A small-molecule ligand and the protein it binds are described below.
Small molecule (SMILES): O=c1ccn([C@@H]2O[C@H](CO[P](=O)(O)O[P](=O)(O)O[C@H]3O[C@H](CO)[C@H](O)[C@H](O)[C@H]3O)[C@@H](O)[C@H]2O)c(=O)[nH]1

Sequence of chain 1.C:
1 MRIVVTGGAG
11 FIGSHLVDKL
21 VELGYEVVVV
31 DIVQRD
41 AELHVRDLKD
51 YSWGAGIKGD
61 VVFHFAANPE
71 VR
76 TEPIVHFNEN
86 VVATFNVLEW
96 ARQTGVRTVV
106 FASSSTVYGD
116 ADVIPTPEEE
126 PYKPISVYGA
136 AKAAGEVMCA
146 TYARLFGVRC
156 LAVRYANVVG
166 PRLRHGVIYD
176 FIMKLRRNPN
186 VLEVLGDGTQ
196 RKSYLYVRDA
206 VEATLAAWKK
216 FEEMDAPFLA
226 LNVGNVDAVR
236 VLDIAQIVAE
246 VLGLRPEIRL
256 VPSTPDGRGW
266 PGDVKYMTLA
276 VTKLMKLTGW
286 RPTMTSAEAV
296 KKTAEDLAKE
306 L

Binding-site contacts:
Ligand atom O2B contacts residue TRP265 of chain 1.C at 3.5 Å.
Ligand atom PA contacts residue LYS197 of chain 1.C at 3.7 Å.
Ligand atom O5' contacts residue THR111 of chain 1.C at 3.6 Å.
Ligand atom O4' contacts residue TYR133 of chain 1.C at 3.3 Å (h-bond).
Ligand atom O2 contacts residue LEU190 of chain 1.C at 3.0 Å (h-bond).
Ligand atom C2D contacts residue TRP265 of chain 1.C at 3.2 Å (hydrophobic).
Ligand atom C3D contacts residue ASP268 of chain 1.C at 3.4 Å.
Ligand atom C6 contacts residue TRP265 of chain 1.C at 3.7 Å (hydrophobic).
Ligand atom O2' contacts residue ASN162 of chain 1.C at 2.9 Å (h-bond).
Ligand atom O2A contacts residue ASN162 of chain 1.C at 3.0 Å (h-bond).
Ligand atom O1A contacts residue LYS197 of chain 1.C at 3.0 Å (salt-bridge).
Ligand atom O6' contacts residue VAL71 of chain 1.C at 3.1 Å (h-bond).
Ligand atom C6 contacts residue VAL172 of chain 1.C at 3.7 Å (hydrophobic).
Ligand atom O5D contacts residue LYS197 of chain 1.C at 3.1 Å (salt-bridge).
Ligand atom O2D contacts residue ASP268 of chain 1.C at 2.9 Å (salt-bridge).
Ligand atom O3D contacts residue LYS197 of chain 1.C at 3.4 Å (salt-bridge).
Ligand atom C5 contacts residue ARG72 of chain 1.C at 3.6 Å.
Ligand atom O5' contacts residue VAL71 of chain 1.C at 3.7 Å.
Ligand atom O2D contacts residue GLN195 of chain 1.C at 3.5 Å (h-bond).
Ligand atom O3D contacts residue GLN195 of chain 1.C at 3.3 Å.
Ligand atom O3' contacts residue TYR160 of chain 1.C at 3.6 Å.
Ligand atom C6' contacts residue PRO69 of chain 1.C at 2.8 Å (hydrophobic).
Ligand atom O4D contacts residue VAL236 of chain 1.C at 3.1 Å.
Ligand atom O3' contacts residue SER110 of chain 1.C at 2.9 Å (h-bond).
Ligand atom O2D contacts residue TRP265 of chain 1.C at 3.2 Å.
Ligand atom O2B contacts residue VAL71 of chain 1.C at 3.7 Å.
Ligand atom O3' contacts residue SER109 of chain 1.C at 3.2 Å (h-bond).
Ligand atom C5 contacts residue ASP175 of chain 1.C at 3.5 Å.
Ligand atom O6' contacts residue PRO69 of chain 1.C at 2.7 Å (h-bond).
Ligand atom O3D contacts residue ASP268 of chain 1.C at 2.8 Å (salt-bridge).
Ligand atom C4' contacts residue NAD1 of chain 1.I at 3.6 Å.
Ligand atom PA contacts residue ASN162 of chain 1.C at 3.5 Å.
Ligand atom N3 contacts residue LEU190 of chain 1.C at 3.7 Å.
Ligand atom O4' contacts residue NAD1 of chain 1.I at 3.0 Å.
Ligand atom C6' contacts residue TYR133 of chain 1.C at 3.5 Å (hydrophobic).
Ligand atom O2A contacts residue TYR199 of chain 1.C at 2.5 Å (h-bond).
Ligand atom O4' contacts residue SER109 of chain 1.C at 3.1 Å (h-bond).
Ligand atom C2' contacts residue ASN162 of chain 1.C at 3.7 Å.
Ligand atom O1A contacts residue ASN162 of chain 1.C at 3.1 Å (h-bond).
Ligand atom C3' contacts residue ASN162 of chain 1.C at 3.5 Å.